Sequence of chain 8.A:
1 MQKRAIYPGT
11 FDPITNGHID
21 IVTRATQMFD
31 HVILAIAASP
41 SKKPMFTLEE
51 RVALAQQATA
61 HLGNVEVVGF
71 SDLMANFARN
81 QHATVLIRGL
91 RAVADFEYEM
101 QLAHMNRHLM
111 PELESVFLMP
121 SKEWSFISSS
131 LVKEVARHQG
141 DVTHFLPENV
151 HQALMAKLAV

The small molecule below binds the protein below.
Small molecule (SMILES): CC1=Nc2nc(NCc3cccc(Br)c3)nn2C(=O)C1

Binding-site contacts:
Ligand atom C13 contacts residue ALA37 of chain 8.A at 3.7 Å (hydrophobic).
Ligand atom C2 contacts residue LEU73 of chain 8.A at 3.5 Å (hydrophobic).
Ligand atom C17 contacts residue LEU102 of chain 8.A at 3.6 Å (hydrophobic).
Ligand atom BR contacts residue PRO8 of chain 8.A at 3.9 Å.
Ligand atom C9 contacts residue LEU73 of chain 8.A at 4.1 Å (hydrophobic).
Ligand atom C5 contacts residue GLU134 of chain 13.A at 4.2 Å.
Ligand atom C12 contacts residue HIS138 of chain 13.A at 4.2 Å.
Ligand atom C12 contacts residue ASP72 of chain 8.A at 3.9 Å.
Ligand atom BR contacts residue GLY9 of chain 8.A at 3.5 Å.
Ligand atom N10 contacts residue ASP72 of chain 8.A at 3.2 Å (salt-bridge).
Ligand atom BR contacts residue MET74 of chain 8.A at 3.9 Å.
Ligand atom C17 contacts residue MET105 of chain 8.A at 3.6 Å (hydrophobic).
Ligand atom N1 contacts residue MET74 of chain 8.A at 4.2 Å.
Ligand atom N10 contacts residue LEU73 of chain 8.A at 3.9 Å.
Ligand atom C18 contacts residue THR10 of chain 8.A at 3.7 Å.
Ligand atom C7 contacts residue LEU131 of chain 13.A at 4.1 Å (hydrophobic).
Ligand atom N8 contacts residue MET74 of chain 8.A at 3.8 Å.
Ligand atom C9 contacts residue LEU102 of chain 8.A at 3.7 Å (hydrophobic).
Ligand atom C2 contacts residue MET74 of chain 8.A at 3.7 Å (hydrophobic).
Ligand atom C17 contacts residue VAL135 of chain 13.A at 3.9 Å (hydrophobic).
Ligand atom C19 contacts residue ALA37 of chain 8.A at 3.7 Å (hydrophobic).
Ligand atom C19 contacts residue THR10 of chain 8.A at 3.7 Å.
Ligand atom C6 contacts residue ASP72 of chain 8.A at 4.2 Å.
Ligand atom C6 contacts residue MET74 of chain 8.A at 3.7 Å (hydrophobic).
Ligand atom C18 contacts residue ALA37 of chain 8.A at 3.8 Å (hydrophobic).
Ligand atom N3 contacts residue LEU73 of chain 8.A at 3.6 Å.
Ligand atom N8 contacts residue LEU73 of chain 8.A at 3.5 Å.
Ligand atom O11 contacts residue GLU134 of chain 13.A at 3.4 Å.
Ligand atom C13 contacts residue PHE70 of chain 8.A at 3.9 Å (hydrophobic).
Ligand atom C6 contacts residue LEU73 of chain 8.A at 4.0 Å (hydrophobic).
Ligand atom C7 contacts residue VAL135 of chain 13.A at 4.2 Å (hydrophobic).
Ligand atom C7 contacts residue LEU102 of chain 8.A at 3.7 Å (hydrophobic).
Ligand atom N3 contacts residue MET74 of chain 8.A at 2.9 Å (h-bond).
Ligand atom C17 contacts residue ASN106 of chain 8.A at 3.5 Å.
Ligand atom C15 contacts residue ALA37 of chain 8.A at 3.7 Å (hydrophobic).
Ligand atom C9 contacts residue VAL135 of chain 13.A at 4.1 Å (hydrophobic).
Ligand atom C17 contacts residue LEU109 of chain 8.A at 4.1 Å (hydrophobic).
Ligand atom C20 contacts residue ALA37 of chain 8.A at 3.8 Å (hydrophobic).
Ligand atom N10 contacts residue MET74 of chain 8.A at 3.7 Å.
Ligand atom C14 contacts residue ALA37 of chain 8.A at 3.7 Å (hydrophobic).

Sequence of chain 13.A:
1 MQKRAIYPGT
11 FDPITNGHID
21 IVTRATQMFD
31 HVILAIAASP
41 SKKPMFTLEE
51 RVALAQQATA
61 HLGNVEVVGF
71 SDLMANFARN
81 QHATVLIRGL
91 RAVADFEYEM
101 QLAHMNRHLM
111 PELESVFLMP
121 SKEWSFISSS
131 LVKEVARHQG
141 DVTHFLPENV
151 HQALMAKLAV